The protein below binds the small molecule below.
Small molecule (SMILES): CC1=C(CCC(=O)O)C2=Cc3c(CCC(=O)O)c(C)c4n3[Fe@]35n6c(c(C)c(CCC(=O)O)c6=CC1=[N+]23)=CC1=[N+]5C(=C4)C(C)=C1CCC(=O)O

Binding-site contacts:
Ligand atom CGD contacts residue VOV1 of chain 1.M at 0.1 Å.
Ligand atom O1D contacts residue VOV1 of chain 1.M at 0.3 Å (h-bond).
Ligand atom C2C contacts residue VOV1 of chain 1.M at 0.2 Å.
Ligand atom C2B contacts residue VOV1 of chain 1.M at 0.2 Å.
Ligand atom C3D contacts residue VOV1 of chain 1.M at 0.2 Å.
Ligand atom C3A contacts residue VOV1 of chain 1.M at 0.1 Å.
Ligand atom C1B contacts residue VOV1 of chain 1.M at 0.1 Å.
Ligand atom CAB contacts residue VOV1 of chain 1.M at 0.3 Å.
Ligand atom C2A contacts residue VOV1 of chain 1.M at 0.1 Å.
Ligand atom CBA contacts residue VOV1 of chain 1.M at 0.1 Å.
Ligand atom C4D contacts residue VOV1 of chain 1.M at 0.1 Å.
Ligand atom ND contacts residue VOV1 of chain 1.M at 0.1 Å (h-bond).
Ligand atom CMD contacts residue VOV1 of chain 1.M at 0.3 Å.
Ligand atom C1C contacts residue VOV1 of chain 1.M at 0.2 Å.
Ligand atom C2D contacts residue VOV1 of chain 1.M at 0.2 Å.
Ligand atom C3C contacts residue VOV1 of chain 1.M at 0.1 Å.
Ligand atom O2D contacts residue VOV1 of chain 1.M at 0.1 Å (h-bond).
Ligand atom C4C contacts residue VOV1 of chain 1.M at 0.1 Å.
Ligand atom CHB contacts residue VOV1 of chain 1.M at 0.1 Å.
Ligand atom C1D contacts residue VOV1 of chain 1.M at 0.1 Å.
Ligand atom CAA contacts residue VOV1 of chain 1.M at 0.2 Å.
Ligand atom C4B contacts residue VOV1 of chain 1.M at 0.2 Å.
Ligand atom C3B contacts residue VOV1 of chain 1.M at 0.2 Å.
Ligand atom O1A contacts residue VOV1 of chain 1.M at 0.3 Å (h-bond).
Ligand atom CMC contacts residue VOV1 of chain 1.M at 0.1 Å.
Ligand atom CGA contacts residue VOV1 of chain 1.M at 0.2 Å.
Ligand atom C1A contacts residue VOV1 of chain 1.M at 0.1 Å.
Ligand atom NA contacts residue VOV1 of chain 1.M at 0.1 Å (h-bond).
Ligand atom NB contacts residue VOV1 of chain 1.M at 0.2 Å (h-bond).
Ligand atom CHC contacts residue VOV1 of chain 1.M at 0.3 Å.
Ligand atom CBD contacts residue VOV1 of chain 1.M at 0.2 Å.
Ligand atom CMA contacts residue VOV1 of chain 1.M at 0.1 Å.
Ligand atom CHD contacts residue VOV1 of chain 1.M at 0.1 Å.
Ligand atom FE contacts residue VOV1 of chain 1.M at 0.2 Å.
Ligand atom C4A contacts residue VOV1 of chain 1.M at 0.1 Å.
Ligand atom CAD contacts residue VOV1 of chain 1.M at 0.1 Å.
Ligand atom CMB contacts residue VOV1 of chain 1.M at 0.2 Å.
Ligand atom CHA contacts residue VOV1 of chain 1.M at 0.2 Å.
Ligand atom NC contacts residue VOV1 of chain 1.M at 0.1 Å (h-bond).
Ligand atom CAC contacts residue VOV1 of chain 1.M at 0.2 Å.

Sequence of chain 1.B:
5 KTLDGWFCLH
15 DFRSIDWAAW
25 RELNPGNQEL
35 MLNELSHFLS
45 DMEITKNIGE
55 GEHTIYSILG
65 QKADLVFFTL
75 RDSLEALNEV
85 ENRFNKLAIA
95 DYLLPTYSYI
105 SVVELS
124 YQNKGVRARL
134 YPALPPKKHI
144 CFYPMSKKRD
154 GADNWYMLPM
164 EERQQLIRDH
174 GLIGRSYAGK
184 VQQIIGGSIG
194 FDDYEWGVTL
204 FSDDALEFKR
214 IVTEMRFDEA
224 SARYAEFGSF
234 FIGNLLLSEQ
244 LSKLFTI